The small molecule below binds the protein below.
Small molecule (SMILES): OC[C@H]1O[C@@H](O)[C@H](O)[C@H](O[C@@H]2O[C@H]3CO[C@@H]([C@@H]2O)[C@@H]3O[C@@H]2O[C@H](CO)[C@H](O)[C@H](O[C@@H]3O[C@H]4CO[C@@H]([C@@H]3O)[C@@H]4O[C@@H]3O[C@H](CO)[C@H](O)[C@H](O[C@@H]4O[C@H]5CO[C@@H]([C@@H]4O)[C@@H]5O)[C@H]3O)[C@H]2O)[C@H]1O

Binding-site contacts:
Ligand atom C6 contacts residue TRP149 of chain 1.C at 4.1 Å (hydrophobic).
Ligand atom O3 contacts residue ASN61 of chain 1.C at 3.7 Å.
Ligand atom C6 contacts residue TRP149 of chain 1.C at 4.2 Å (hydrophobic).
Ligand atom C6 contacts residue ASN61 of chain 1.C at 4.3 Å.
Ligand atom O4 contacts residue TYR52 of chain 1.C at 4.3 Å.
Ligand atom C1 contacts residue TRP149 of chain 1.C at 3.6 Å (hydrophobic).
Ligand atom C4 contacts residue ASN152 of chain 1.C at 4.2 Å.
Ligand atom C3 contacts residue TYR62 of chain 1.C at 3.7 Å (hydrophobic).
Ligand atom O3 contacts residue TYR62 of chain 1.C at 3.1 Å (h-bond).
Ligand atom O4 contacts residue TRP119 of chain 1.C at 4.3 Å.
Ligand atom O6 contacts residue VAL91 of chain 1.C at 3.5 Å.
Ligand atom C2 contacts residue TRP149 of chain 1.C at 3.9 Å (hydrophobic).
Ligand atom C4 contacts residue ASN61 of chain 1.C at 3.8 Å.
Ligand atom C1 contacts residue TRP149 of chain 1.C at 4.3 Å (hydrophobic).
Ligand atom C6 contacts residue TRP119 of chain 1.C at 3.7 Å (hydrophobic).
Ligand atom O2 contacts residue TRP149 of chain 1.C at 4.0 Å.
Ligand atom O3 contacts residue TRP149 of chain 1.C at 3.7 Å.
Ligand atom C6 contacts residue TRP119 of chain 1.C at 4.2 Å (hydrophobic).
Ligand atom C4 contacts residue TRP119 of chain 1.C at 4.1 Å (hydrophobic).
Ligand atom O4 contacts residue TRP119 of chain 1.C at 3.3 Å (h-bond).
Ligand atom C3 contacts residue ASN61 of chain 1.C at 3.5 Å.
Ligand atom C5 contacts residue ASN152 of chain 1.C at 4.2 Å.
Ligand atom C5 contacts residue TRP149 of chain 1.C at 3.7 Å (hydrophobic).
Ligand atom O2 contacts residue TYR62 of chain 1.C at 3.5 Å (h-bond).
Ligand atom C5 contacts residue TRP119 of chain 1.C at 3.5 Å (hydrophobic).
Ligand atom O6 contacts residue TRP149 of chain 1.C at 3.9 Å.
Ligand atom C6 contacts residue TYR62 of chain 1.C at 4.1 Å (hydrophobic).
Ligand atom O5 contacts residue TRP119 of chain 1.C at 3.7 Å.
Ligand atom O4 contacts residue ASN152 of chain 1.C at 3.0 Å (h-bond).
Ligand atom C3 contacts residue TRP149 of chain 1.C at 3.6 Å (hydrophobic).
Ligand atom C6 contacts residue VAL91 of chain 1.C at 3.6 Å (hydrophobic).
Ligand atom C3 contacts residue TRP149 of chain 1.C at 4.5 Å (hydrophobic).
Ligand atom C2 contacts residue TRP149 of chain 1.C at 4.3 Å (hydrophobic).
Ligand atom C4 contacts residue TRP149 of chain 1.C at 3.8 Å (hydrophobic).
Ligand atom C6 contacts residue ASN152 of chain 1.C at 3.6 Å.
Ligand atom O4 contacts residue ASN61 of chain 1.C at 3.0 Å (h-bond).
Ligand atom O3 contacts residue TRP149 of chain 1.C at 4.1 Å.
Ligand atom O3 contacts residue ASN152 of chain 1.C at 4.1 Å.
Ligand atom C2 contacts residue TYR62 of chain 1.C at 3.6 Å (hydrophobic).

Sequence of chain 1.C:
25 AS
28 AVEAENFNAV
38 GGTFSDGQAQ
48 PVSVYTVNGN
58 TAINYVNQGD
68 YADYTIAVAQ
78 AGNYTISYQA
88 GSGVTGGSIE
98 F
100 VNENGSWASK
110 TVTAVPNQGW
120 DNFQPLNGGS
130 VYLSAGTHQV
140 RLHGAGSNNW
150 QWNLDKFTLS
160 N